Sequence of chain 1.B:
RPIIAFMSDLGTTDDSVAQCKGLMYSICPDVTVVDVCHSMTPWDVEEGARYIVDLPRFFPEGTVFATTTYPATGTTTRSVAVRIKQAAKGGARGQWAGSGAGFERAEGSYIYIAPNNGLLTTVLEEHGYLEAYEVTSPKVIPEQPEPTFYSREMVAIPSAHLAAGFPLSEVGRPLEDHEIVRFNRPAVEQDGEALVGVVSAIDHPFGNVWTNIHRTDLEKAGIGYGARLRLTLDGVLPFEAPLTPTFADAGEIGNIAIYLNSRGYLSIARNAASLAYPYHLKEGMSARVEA

A small-molecule ligand and the protein it binds are described below.
Small molecule (SMILES): C#Cc1nc(N)c2ncn([C@@H]3O[C@H](CF)[C@@H](O)[C@H]3O)c2n1

Sequence of chain 1.C:
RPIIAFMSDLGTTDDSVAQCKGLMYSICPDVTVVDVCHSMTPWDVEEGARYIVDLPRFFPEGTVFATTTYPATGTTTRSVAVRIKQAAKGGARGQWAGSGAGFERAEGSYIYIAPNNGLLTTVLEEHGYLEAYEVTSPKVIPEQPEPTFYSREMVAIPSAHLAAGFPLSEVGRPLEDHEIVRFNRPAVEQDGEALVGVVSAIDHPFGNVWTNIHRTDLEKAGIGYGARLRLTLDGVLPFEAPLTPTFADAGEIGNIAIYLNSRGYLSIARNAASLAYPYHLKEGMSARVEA

Binding-site contacts:
Ligand atom C2 contacts residue ALA279 of chain 1.B at 3.6 Å (hydrophobic).
Ligand atom N9 contacts residue PHE254 of chain 1.B at 3.6 Å.
Ligand atom N1 contacts residue ARG277 of chain 1.B at 3.6 Å.
Ligand atom C4 contacts residue PHE254 of chain 1.B at 3.5 Å (hydrophobic).
Ligand atom C6 contacts residue TRP50 of chain 1.C at 3.6 Å (hydrophobic).
Ligand atom O2' contacts residue PRO78 of chain 1.C at 3.5 Å (h-bond).
Ligand atom O2' contacts residue THR76 of chain 1.C at 3.5 Å (h-bond).
Ligand atom O3' contacts residue SER158 of chain 1.C at 3.0 Å (h-bond).
Ligand atom F5' contacts residue PHE156 of chain 1.C at 3.5 Å.
Ligand atom O2' contacts residue TYR77 of chain 1.C at 3.2 Å (h-bond).
Ligand atom CAA contacts residue PRO78 of chain 1.C at 2.9 Å (hydrophobic).
Ligand atom N1 contacts residue PHE254 of chain 1.B at 3.6 Å.
Ligand atom N7 contacts residue ASN215 of chain 1.B at 3.0 Å (h-bond).
Ligand atom C5 contacts residue PHE254 of chain 1.B at 3.6 Å (hydrophobic).
Ligand atom CAF contacts residue ALA279 of chain 1.B at 3.4 Å (hydrophobic).
Ligand atom N7 contacts residue PHE213 of chain 1.B at 3.5 Å.
Ligand atom O3' contacts residue ASP16 of chain 1.C at 2.4 Å (salt-bridge).
Ligand atom F5' contacts residue SER158 of chain 1.C at 3.2 Å.
Ligand atom N1 contacts residue ALA279 of chain 1.B at 3.0 Å (h-bond).
Ligand atom C5' contacts residue SER158 of chain 1.C at 3.6 Å.
Ligand atom CAF contacts residue PRO78 of chain 1.C at 3.2 Å (hydrophobic).
Ligand atom O3' contacts residue TYR77 of chain 1.C at 3.4 Å (h-bond).
Ligand atom O2' contacts residue TRP50 of chain 1.C at 3.4 Å (h-bond).
Ligand atom N7 contacts residue PHE254 of chain 1.B at 3.5 Å.
Ligand atom N6 contacts residue ARG277 of chain 1.B at 3.0 Å (salt-bridge).
Ligand atom N3 contacts residue PHE254 of chain 1.B at 3.6 Å.
Ligand atom C8 contacts residue PHE213 of chain 1.B at 3.5 Å (hydrophobic).
Ligand atom N6 contacts residue ASN215 of chain 1.B at 2.8 Å (h-bond).
Ligand atom N3 contacts residue TRP50 of chain 1.C at 3.3 Å (h-bond).
Ligand atom C5' contacts residue THR155 of chain 1.C at 3.6 Å.
Ligand atom C3' contacts residue ASP16 of chain 1.C at 3.3 Å.
Ligand atom CAA contacts residue ALA279 of chain 1.B at 3.6 Å (hydrophobic).
Ligand atom F5' contacts residue TYR157 of chain 1.C at 3.6 Å.
Ligand atom F5' contacts residue THR155 of chain 1.C at 3.6 Å.
Ligand atom C5 contacts residue TRP50 of chain 1.C at 3.6 Å (hydrophobic).
Ligand atom N9 contacts residue TRP50 of chain 1.C at 3.6 Å.
Ligand atom C2' contacts residue ASP16 of chain 1.C at 3.3 Å.
Ligand atom CAA contacts residue ASN278 of chain 1.B at 3.1 Å.
Ligand atom C4 contacts residue TRP50 of chain 1.C at 3.3 Å (hydrophobic).
Ligand atom O2' contacts residue ASP16 of chain 1.C at 2.8 Å (salt-bridge).